Sequence of chain 1.B:
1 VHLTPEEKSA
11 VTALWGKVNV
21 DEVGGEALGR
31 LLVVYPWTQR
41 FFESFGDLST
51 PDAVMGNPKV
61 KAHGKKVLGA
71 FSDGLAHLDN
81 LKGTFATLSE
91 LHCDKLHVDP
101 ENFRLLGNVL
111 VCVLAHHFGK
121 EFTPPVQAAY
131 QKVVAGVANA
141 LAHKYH

Binding-site contacts:
Ligand atom CMC contacts residue ASN102 of chain 1.B at 3.4 Å.
Ligand atom C3D contacts residue HIS63 of chain 1.B at 3.7 Å.
Ligand atom ND contacts residue HIS92 of chain 1.B at 3.2 Å (h-bond).
Ligand atom NB contacts residue HIS92 of chain 1.B at 3.2 Å (h-bond).
Ligand atom CAC contacts residue PHE41 of chain 1.B at 3.7 Å (hydrophobic).
Ligand atom CHB contacts residue HIS92 of chain 1.B at 3.8 Å.
Ligand atom NA contacts residue HIS92 of chain 1.B at 3.1 Å (h-bond).
Ligand atom C4B contacts residue VAL67 of chain 1.B at 3.5 Å (hydrophobic).
Ligand atom C3B contacts residue LEU141 of chain 1.B at 3.7 Å (hydrophobic).
Ligand atom C1A contacts residue HIS63 of chain 1.B at 3.8 Å.
Ligand atom ND contacts residue LEU96 of chain 1.B at 3.8 Å.
Ligand atom C4D contacts residue HIS63 of chain 1.B at 3.3 Å.
Ligand atom C2B contacts residue VAL67 of chain 1.B at 3.6 Å (hydrophobic).
Ligand atom O1A contacts residue LEU91 of chain 1.B at 3.7 Å.
Ligand atom CMD contacts residue PHE42 of chain 1.B at 3.8 Å (hydrophobic).
Ligand atom C3B contacts residue VAL67 of chain 1.B at 3.5 Å (hydrophobic).
Ligand atom ND contacts residue HIS63 of chain 1.B at 3.3 Å (h-bond).
Ligand atom CAB contacts residue LEU141 of chain 1.B at 3.4 Å (hydrophobic).
Ligand atom C2A contacts residue LYS66 of chain 1.B at 3.8 Å.
Ligand atom C1D contacts residue HIS63 of chain 1.B at 3.7 Å.
Ligand atom NI contacts residue HIS92 of chain 1.B at 2.2 Å.
Ligand atom C3D contacts residue LEU96 of chain 1.B at 3.5 Å (hydrophobic).
Ligand atom CBD contacts residue HIS63 of chain 1.B at 3.6 Å.
Ligand atom CMB contacts residue ALA70 of chain 1.B at 3.7 Å (hydrophobic).
Ligand atom CAA contacts residue LYS66 of chain 1.B at 3.4 Å.
Ligand atom CHA contacts residue LEU96 of chain 1.B at 3.7 Å (hydrophobic).
Ligand atom CMA contacts residue LEU88 of chain 1.B at 3.7 Å (hydrophobic).
Ligand atom CHC contacts residue PHE103 of chain 1.B at 3.5 Å (hydrophobic).
Ligand atom NC contacts residue HIS92 of chain 1.B at 3.3 Å (h-bond).
Ligand atom C1B contacts residue VAL67 of chain 1.B at 3.8 Å (hydrophobic).
Ligand atom C1C contacts residue PHE103 of chain 1.B at 3.7 Å (hydrophobic).
Ligand atom CHA contacts residue HIS63 of chain 1.B at 3.4 Å.
Ligand atom C4A contacts residue HIS92 of chain 1.B at 3.5 Å.
Ligand atom CBA contacts residue LEU91 of chain 1.B at 3.5 Å (hydrophobic).
Ligand atom CMB contacts residue VAL67 of chain 1.B at 3.5 Å (hydrophobic).
Ligand atom C3A contacts residue LEU88 of chain 1.B at 3.8 Å (hydrophobic).
Ligand atom NB contacts residue VAL67 of chain 1.B at 3.5 Å.
Ligand atom CBC contacts residue PHE41 of chain 1.B at 3.7 Å (hydrophobic).
Ligand atom C4D contacts residue LEU96 of chain 1.B at 3.4 Å (hydrophobic).
Ligand atom CGA contacts residue LEU91 of chain 1.B at 3.7 Å (hydrophobic).

A small-molecule ligand and the protein it binds are described below.
Small molecule (SMILES): C=CC1=C(C)C2=N3->[Ni]45<-N6=C(C=c7c(C)c(C=C)c(n74)=C2)C(C)=C(CCC(=O)O)C6=Cc2c(CCC(=O)O)c(C)c(n25)C=C13